Binding-site contacts:
Ligand atom O14 contacts residue HIS227 of chain 16.D at 2.3 Å (h-bond).
Ligand atom C07 contacts residue HIS227 of chain 16.D at 2.4 Å.
Ligand atom C47 contacts residue ARG276 of chain 16.D at 3.5 Å.
Ligand atom O06 contacts residue PRO272 of chain 16.D at 3.7 Å.
Ligand atom C16 contacts residue PRO272 of chain 16.D at 3.8 Å (hydrophobic).
Ligand atom O06 contacts residue LEU215 of chain 16.D at 3.5 Å.
Ligand atom C42 contacts residue VAL23 of chain 16.D at 3.2 Å (hydrophobic).
Ligand atom O05 contacts residue LEU361 of chain 16.D at 3.2 Å.
Ligand atom C42 contacts residue GLU27 of chain 16.D at 3.4 Å.
Ligand atom C41 contacts residue VAL23 of chain 16.D at 2.8 Å (hydrophobic).
Ligand atom C28 contacts residue PRO358 of chain 16.D at 3.7 Å (hydrophobic).
Ligand atom C40 contacts residue VAL23 of chain 16.D at 3.7 Å (hydrophobic).
Ligand atom C08 contacts residue HIS227 of chain 16.D at 3.1 Å.
Ligand atom O13 contacts residue ARG359 of chain 16.D at 3.3 Å (salt-bridge).
Ligand atom C31 contacts residue HIS227 of chain 16.D at 3.6 Å.
Ligand atom C30 contacts residue HIS227 of chain 16.D at 3.2 Å.
Ligand atom O01 contacts residue ARG276 of chain 16.D at 3.7 Å.
Ligand atom O10 contacts residue GLY360 of chain 16.D at 3.8 Å.
Ligand atom C14 contacts residue LEU215 of chain 16.D at 3.3 Å (hydrophobic).
Ligand atom O06 contacts residue LEU273 of chain 16.D at 3.0 Å.
Ligand atom C16 contacts residue THR274 of chain 16.D at 3.6 Å.
Ligand atom C15 contacts residue LEU273 of chain 16.D at 3.7 Å (hydrophobic).
Ligand atom C44 contacts residue LEU361 of chain 16.D at 3.1 Å (hydrophobic).
Ligand atom C19 contacts residue THR274 of chain 16.D at 3.2 Å.
Ligand atom C39 contacts residue ALA231 of chain 16.D at 3.7 Å (hydrophobic).
Ligand atom C33 contacts residue GLU22 of chain 16.D at 3.7 Å.
Ligand atom C07 contacts residue ASP224 of chain 16.D at 3.6 Å.
Ligand atom C15 contacts residue PRO272 of chain 16.D at 3.3 Å (hydrophobic).
Ligand atom C41 contacts residue GLU27 of chain 16.D at 3.3 Å.
Ligand atom C04 contacts residue HIS227 of chain 16.D at 3.5 Å.
Ligand atom C15 contacts residue THR274 of chain 16.D at 3.8 Å.
Ligand atom O12 contacts residue GLY360 of chain 16.D at 3.8 Å.
Ligand atom C09 contacts residue HIS227 of chain 16.D at 3.6 Å.
Ligand atom C05 contacts residue HIS227 of chain 16.D at 2.9 Å.
Ligand atom C06 contacts residue HIS227 of chain 16.D at 2.2 Å.
Ligand atom C14 contacts residue THR274 of chain 16.D at 3.6 Å.
Ligand atom O13 contacts residue PRO358 of chain 16.D at 3.2 Å.
Ligand atom C36 contacts residue HIS227 of chain 16.D at 3.4 Å.
Ligand atom O07 contacts residue THR274 of chain 16.D at 3.7 Å.
Ligand atom O06 contacts residue THR274 of chain 16.D at 2.9 Å (h-bond).

The small molecule below binds the protein below.
Small molecule (SMILES): CC(=O)O[C@H]1C(=O)[C@@]2(C)[C@H]([C@H](OC(=O)c3ccccc3)[C@]3(O)C[C@H](OC(=O)[C@H](O)[C@@H](NC(=O)c4ccccc4)c4ccccc4)C(C)=C1C3(C)C)[C@]1(OC(C)=O)CO[C@@H]1C[C@@H]2O

Sequence of chain 16.D:
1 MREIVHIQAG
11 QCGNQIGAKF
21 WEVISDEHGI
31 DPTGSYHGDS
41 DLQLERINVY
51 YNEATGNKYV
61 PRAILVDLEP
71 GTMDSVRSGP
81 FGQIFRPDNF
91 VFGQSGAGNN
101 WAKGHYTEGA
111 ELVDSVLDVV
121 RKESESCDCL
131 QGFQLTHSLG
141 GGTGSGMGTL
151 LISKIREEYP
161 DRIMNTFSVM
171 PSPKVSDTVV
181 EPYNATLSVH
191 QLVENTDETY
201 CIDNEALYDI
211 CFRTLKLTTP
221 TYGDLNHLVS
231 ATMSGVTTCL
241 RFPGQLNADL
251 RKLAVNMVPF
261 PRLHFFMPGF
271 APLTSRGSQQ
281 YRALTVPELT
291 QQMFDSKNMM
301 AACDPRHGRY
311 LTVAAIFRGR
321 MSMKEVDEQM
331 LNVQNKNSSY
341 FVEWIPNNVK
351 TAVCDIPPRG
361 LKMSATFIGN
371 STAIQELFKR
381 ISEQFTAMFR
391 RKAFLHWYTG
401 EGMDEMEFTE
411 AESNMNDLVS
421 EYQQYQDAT